A protein and the small-molecule ligand that binds it are described below.
Small molecule (SMILES): CC[C@@H](C)Oc1cc(N)nc(Sc2cccc(Cl)c2)n1

Sequence of chain 1.A:
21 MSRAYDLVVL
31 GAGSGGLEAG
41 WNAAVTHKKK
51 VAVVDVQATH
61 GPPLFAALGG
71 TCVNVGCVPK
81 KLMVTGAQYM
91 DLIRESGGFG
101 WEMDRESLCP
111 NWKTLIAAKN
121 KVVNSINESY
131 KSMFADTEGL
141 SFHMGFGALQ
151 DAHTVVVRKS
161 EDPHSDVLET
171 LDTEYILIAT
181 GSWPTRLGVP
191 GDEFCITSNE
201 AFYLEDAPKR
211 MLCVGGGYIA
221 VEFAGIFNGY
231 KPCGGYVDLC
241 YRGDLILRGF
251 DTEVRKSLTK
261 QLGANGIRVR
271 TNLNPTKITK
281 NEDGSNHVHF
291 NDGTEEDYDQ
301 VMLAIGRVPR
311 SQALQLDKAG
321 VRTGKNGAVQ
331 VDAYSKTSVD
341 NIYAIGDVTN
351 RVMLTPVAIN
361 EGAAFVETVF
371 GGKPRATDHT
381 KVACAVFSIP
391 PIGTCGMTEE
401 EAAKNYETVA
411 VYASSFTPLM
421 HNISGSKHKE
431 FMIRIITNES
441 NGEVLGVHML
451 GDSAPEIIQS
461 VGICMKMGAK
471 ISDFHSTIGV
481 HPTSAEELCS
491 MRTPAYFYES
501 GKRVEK

Binding-site contacts:
Ligand atom CL contacts residue ARG242 of chain 1.A at 3.2 Å.
Ligand atom C11 contacts residue ARG242 of chain 1.A at 3.2 Å.
Ligand atom N2 contacts residue ASP244 of chain 1.A at 3.2 Å (salt-bridge).
Ligand atom C contacts residue ASN272 of chain 1.A at 3.5 Å.
Ligand atom CL contacts residue ASN272 of chain 1.A at 3.4 Å.
Ligand atom C10 contacts residue ARG242 of chain 1.A at 4.2 Å.
Ligand atom C13 contacts residue ARG242 of chain 1.A at 3.4 Å.
Ligand atom C1 contacts residue ASP244 of chain 1.A at 3.2 Å.
Ligand atom C2 contacts residue ASP244 of chain 1.A at 4.1 Å.
Ligand atom C13 contacts residue ASN272 of chain 1.A at 3.6 Å.
Ligand atom N contacts residue ASP244 of chain 1.A at 2.5 Å (salt-bridge).
Ligand atom C12 contacts residue ASN272 of chain 1.A at 3.8 Å.
Ligand atom C7 contacts residue ASP244 of chain 1.A at 4.2 Å.
Ligand atom C11 contacts residue ASN272 of chain 1.A at 4.4 Å.
Ligand atom N2 contacts residue ASN272 of chain 1.A at 3.5 Å (h-bond).
Ligand atom C contacts residue ASP244 of chain 1.A at 2.9 Å.
Ligand atom C5 contacts residue ASP244 of chain 1.A at 4.3 Å.
Ligand atom N contacts residue ASN272 of chain 1.A at 2.7 Å (h-bond).